Sequence of chain 1.D:
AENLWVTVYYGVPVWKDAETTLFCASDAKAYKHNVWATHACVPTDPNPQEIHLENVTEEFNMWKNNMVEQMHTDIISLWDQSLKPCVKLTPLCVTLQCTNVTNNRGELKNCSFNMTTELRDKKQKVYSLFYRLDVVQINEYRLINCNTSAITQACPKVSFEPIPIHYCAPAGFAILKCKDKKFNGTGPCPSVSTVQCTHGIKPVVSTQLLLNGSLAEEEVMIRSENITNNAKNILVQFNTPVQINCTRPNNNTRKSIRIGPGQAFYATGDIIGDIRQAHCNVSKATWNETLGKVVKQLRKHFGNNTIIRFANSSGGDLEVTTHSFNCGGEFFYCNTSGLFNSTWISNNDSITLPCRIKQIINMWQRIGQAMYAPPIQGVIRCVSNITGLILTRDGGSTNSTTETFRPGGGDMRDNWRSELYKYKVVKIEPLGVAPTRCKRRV

The small molecule below binds the protein below.
Small molecule (SMILES): CC(=O)N[C@@H]1[C@@H](O)[C@H](O)[C@@H](CO)O[C@H]1O

Binding-site contacts:
Ligand atom C1 contacts residue THR206 of chain 1.D at 4.3 Å.
Ligand atom C8 contacts residue THR206 of chain 1.D at 4.1 Å.
Ligand atom C7 contacts residue THR206 of chain 1.D at 4.3 Å.
Ligand atom C2 contacts residue ASN204 of chain 1.D at 2.5 Å.
Ligand atom C8 contacts residue SER244 of chain 1.D at 3.4 Å.
Ligand atom O7 contacts residue ILE247 of chain 1.D at 3.8 Å.
Ligand atom C1 contacts residue ASN204 of chain 1.D at 1.4 Å.
Ligand atom N2 contacts residue THR206 of chain 1.D at 3.7 Å.
Ligand atom N2 contacts residue ASN204 of chain 1.D at 2.9 Å (h-bond).
Ligand atom O5 contacts residue ASN204 of chain 1.D at 2.4 Å (h-bond).
Ligand atom C4 contacts residue ASN204 of chain 1.D at 4.2 Å.
Ligand atom C3 contacts residue ASN204 of chain 1.D at 3.8 Å.
Ligand atom C7 contacts residue ASN204 of chain 1.D at 3.4 Å.
Ligand atom C8 contacts residue ASN204 of chain 1.D at 4.5 Å.
Ligand atom C5 contacts residue ASN204 of chain 1.D at 3.7 Å.
Ligand atom O7 contacts residue ASN204 of chain 1.D at 3.5 Å (h-bond).